A small-molecule ligand and the protein it binds are described below.
Small molecule (SMILES): CC(=O)N[C@@H]1[C@@H](O)[C@H](O)[C@@H](CO)O[C@H]1O

Binding-site contacts:
Ligand atom C5 contacts residue ASN603 of chain 1.C at 3.2 Å.
Ligand atom O7 contacts residue GLN631 of chain 1.C at 4.2 Å.
Ligand atom C4 contacts residue ASN603 of chain 1.C at 4.0 Å.
Ligand atom C7 contacts residue ASN603 of chain 1.C at 3.6 Å.
Ligand atom O5 contacts residue ASN603 of chain 1.C at 2.5 Å (h-bond).
Ligand atom C2 contacts residue ASN603 of chain 1.C at 2.7 Å.
Ligand atom C8 contacts residue ASN603 of chain 1.C at 3.8 Å.
Ligand atom C3 contacts residue ASN603 of chain 1.C at 3.5 Å.
Ligand atom C1 contacts residue ASN603 of chain 1.C at 1.5 Å.
Ligand atom N2 contacts residue ASN603 of chain 1.C at 3.0 Å (h-bond).
Ligand atom O7 contacts residue ASN603 of chain 1.C at 4.2 Å.

Sequence of chain 1.C:
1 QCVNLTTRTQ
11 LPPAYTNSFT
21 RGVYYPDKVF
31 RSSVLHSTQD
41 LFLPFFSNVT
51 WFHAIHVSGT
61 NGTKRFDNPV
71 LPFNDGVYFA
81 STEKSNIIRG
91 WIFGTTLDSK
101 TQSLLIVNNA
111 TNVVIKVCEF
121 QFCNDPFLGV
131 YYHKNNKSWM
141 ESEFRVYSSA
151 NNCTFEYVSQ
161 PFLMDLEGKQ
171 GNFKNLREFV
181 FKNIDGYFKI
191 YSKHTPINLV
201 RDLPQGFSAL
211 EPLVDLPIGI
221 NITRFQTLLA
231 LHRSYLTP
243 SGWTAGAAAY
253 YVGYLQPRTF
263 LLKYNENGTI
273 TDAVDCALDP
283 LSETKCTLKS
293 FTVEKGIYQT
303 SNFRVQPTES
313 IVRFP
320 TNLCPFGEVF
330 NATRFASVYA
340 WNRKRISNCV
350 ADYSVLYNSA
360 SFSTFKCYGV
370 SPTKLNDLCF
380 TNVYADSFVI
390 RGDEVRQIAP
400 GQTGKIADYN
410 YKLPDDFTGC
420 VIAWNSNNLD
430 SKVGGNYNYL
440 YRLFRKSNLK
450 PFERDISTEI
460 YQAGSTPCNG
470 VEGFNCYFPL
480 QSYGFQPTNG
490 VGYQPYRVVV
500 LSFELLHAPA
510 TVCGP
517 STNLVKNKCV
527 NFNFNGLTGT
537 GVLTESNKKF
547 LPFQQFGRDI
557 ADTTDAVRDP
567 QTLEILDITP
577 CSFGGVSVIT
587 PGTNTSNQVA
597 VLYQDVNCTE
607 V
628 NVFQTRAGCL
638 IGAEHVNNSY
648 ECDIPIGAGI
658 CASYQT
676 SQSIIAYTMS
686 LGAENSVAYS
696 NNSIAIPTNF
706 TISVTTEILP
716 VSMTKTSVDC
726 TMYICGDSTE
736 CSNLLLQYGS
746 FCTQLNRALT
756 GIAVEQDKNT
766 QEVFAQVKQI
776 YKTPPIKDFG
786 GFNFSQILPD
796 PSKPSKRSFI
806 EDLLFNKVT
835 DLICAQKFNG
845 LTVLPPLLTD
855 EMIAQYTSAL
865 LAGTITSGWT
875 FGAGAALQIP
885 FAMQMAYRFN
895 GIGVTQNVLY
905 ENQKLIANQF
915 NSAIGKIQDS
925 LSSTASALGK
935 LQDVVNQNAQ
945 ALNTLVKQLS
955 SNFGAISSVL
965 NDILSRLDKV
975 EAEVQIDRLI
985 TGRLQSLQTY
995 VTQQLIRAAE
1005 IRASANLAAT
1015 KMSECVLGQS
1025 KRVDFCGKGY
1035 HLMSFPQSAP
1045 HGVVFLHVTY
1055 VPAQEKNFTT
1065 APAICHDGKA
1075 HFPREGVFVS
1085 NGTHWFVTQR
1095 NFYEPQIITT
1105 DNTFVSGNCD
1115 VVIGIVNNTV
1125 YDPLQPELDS